Binding-site contacts:
Ligand atom NAT contacts residue ILE192 of chain 44.A at 3.8 Å.
Ligand atom OAC contacts residue THR109 of chain 44.A at 3.8 Å.
Ligand atom CAS contacts residue TYR203 of chain 44.A at 3.7 Å (hydrophobic).
Ligand atom CAD contacts residue ILE192 of chain 44.A at 3.4 Å (hydrophobic).
Ligand atom CAF contacts residue LYS111 of chain 44.A at 3.6 Å.
Ligand atom CAK contacts residue TYR157 of chain 44.A at 3.6 Å (hydrophobic).
Ligand atom CAL contacts residue VAL194 of chain 44.A at 3.8 Å (hydrophobic).
Ligand atom CAM contacts residue TYR157 of chain 44.A at 3.8 Å (hydrophobic).
Ligand atom OAC contacts residue TYR110 of chain 44.A at 3.6 Å.
Ligand atom OAC contacts residue PHE236 of chain 44.A at 3.5 Å.
Ligand atom NBC contacts residue PHE236 of chain 44.A at 3.7 Å.
Ligand atom CBB contacts residue MET130 of chain 44.A at 3.7 Å (hydrophobic).
Ligand atom CAI contacts residue TYR157 of chain 44.A at 3.6 Å (hydrophobic).
Ligand atom NAU contacts residue LYS111 of chain 44.A at 3.5 Å (salt-bridge).
Ligand atom CAZ contacts residue VAL194 of chain 44.A at 3.9 Å (hydrophobic).
Ligand atom CAH contacts residue TYR110 of chain 44.A at 3.6 Å (hydrophobic).
Ligand atom CAJ contacts residue LEU132 of chain 44.A at 3.3 Å (hydrophobic).
Ligand atom CAA contacts residue ILE155 of chain 44.A at 3.8 Å (hydrophobic).
Ligand atom NBD contacts residue TYR110 of chain 44.A at 3.4 Å.
Ligand atom CAO contacts residue PHE236 of chain 44.A at 3.7 Å (hydrophobic).
Ligand atom CAX contacts residue TYR110 of chain 44.A at 3.6 Å (hydrophobic).
Ligand atom CAL contacts residue LEU132 of chain 44.A at 3.9 Å (hydrophobic).
Ligand atom CAE contacts residue SER204 of chain 44.A at 3.4 Å.
Ligand atom NAT contacts residue TYR157 of chain 44.A at 3.4 Å.
Ligand atom CBA contacts residue TYR110 of chain 44.A at 3.4 Å (hydrophobic).
Ligand atom CAJ contacts residue VAL194 of chain 44.A at 3.6 Å (hydrophobic).
Ligand atom CAR contacts residue TYR203 of chain 44.A at 3.7 Å (hydrophobic).
Ligand atom CAA contacts residue PRO179 of chain 44.A at 3.3 Å (hydrophobic).
Ligand atom CAN contacts residue ILE108 of chain 44.A at 3.7 Å (hydrophobic).
Ligand atom CAY contacts residue VAL194 of chain 44.A at 3.8 Å (hydrophobic).
Ligand atom NBD contacts residue PHE236 of chain 44.A at 3.6 Å.
Ligand atom CAG contacts residue TYR110 of chain 44.A at 3.7 Å (hydrophobic).
Ligand atom CAQ contacts residue PHE236 of chain 44.A at 3.5 Å (hydrophobic).
Ligand atom CAX contacts residue PHE236 of chain 44.A at 3.3 Å (hydrophobic).
Ligand atom OAV contacts residue ILE192 of chain 44.A at 3.1 Å.
Ligand atom CAA contacts residue ILE181 of chain 44.A at 3.8 Å (hydrophobic).
Ligand atom CAA contacts residue SER180 of chain 44.A at 3.6 Å.
Ligand atom CAE contacts residue TYR110 of chain 44.A at 3.8 Å (hydrophobic).
Ligand atom CAL contacts residue MET130 of chain 44.A at 3.2 Å (hydrophobic).
Ligand atom CAB contacts residue TYR203 of chain 44.A at 3.6 Å (hydrophobic).

Sequence of chain 44.A:
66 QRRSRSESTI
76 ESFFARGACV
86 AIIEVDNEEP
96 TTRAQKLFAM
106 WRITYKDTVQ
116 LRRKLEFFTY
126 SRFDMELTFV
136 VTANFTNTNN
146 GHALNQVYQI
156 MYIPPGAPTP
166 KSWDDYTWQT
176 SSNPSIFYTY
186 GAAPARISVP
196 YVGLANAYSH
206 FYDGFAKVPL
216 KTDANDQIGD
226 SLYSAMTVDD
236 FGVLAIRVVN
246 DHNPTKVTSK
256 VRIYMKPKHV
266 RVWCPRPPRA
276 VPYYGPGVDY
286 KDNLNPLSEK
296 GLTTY

The protein below binds the small molecule below.
Small molecule (SMILES): CCO/N=C/c1ccc(OCC[C@@H](C)CCN2CCN(c3ccncc3)C2=O)cc1

Sequence of chain 44.C:
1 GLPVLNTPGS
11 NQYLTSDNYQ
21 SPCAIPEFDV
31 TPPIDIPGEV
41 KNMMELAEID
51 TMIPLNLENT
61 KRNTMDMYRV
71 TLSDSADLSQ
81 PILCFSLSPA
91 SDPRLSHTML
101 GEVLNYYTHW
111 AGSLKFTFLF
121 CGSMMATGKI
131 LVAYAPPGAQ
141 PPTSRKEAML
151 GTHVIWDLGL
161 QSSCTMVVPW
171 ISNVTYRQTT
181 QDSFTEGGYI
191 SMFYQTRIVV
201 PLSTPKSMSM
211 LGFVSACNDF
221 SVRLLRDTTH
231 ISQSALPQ